Binding-site contacts:
Ligand atom C18 contacts residue PHE257 of chain 1.A at 4.5 Å (hydrophobic).
Ligand atom C15 contacts residue PHE257 of chain 1.A at 4.2 Å (hydrophobic).
Ligand atom N33 contacts residue PHE257 of chain 1.A at 3.4 Å (h-bond).
Ligand atom C30 contacts residue ARG175 of chain 1.A at 3.9 Å.
Ligand atom O49 contacts residue ARG175 of chain 1.A at 4.3 Å.
Ligand atom C30 contacts residue PHE257 of chain 1.A at 4.2 Å (hydrophobic).
Ligand atom C24 contacts residue ARG175 of chain 1.A at 4.2 Å.
Ligand atom C30 contacts residue VAL256 of chain 1.A at 4.3 Å (hydrophobic).
Ligand atom C40 contacts residue ARG259 of chain 1.A at 4.5 Å.
Ligand atom O34 contacts residue VAL256 of chain 1.A at 4.2 Å.
Ligand atom O34 contacts residue ARG175 of chain 1.A at 3.2 Å (salt-bridge).
Ligand atom C21 contacts residue PHE257 of chain 1.A at 3.5 Å (hydrophobic).
Ligand atom C36 contacts residue ARG175 of chain 1.A at 4.3 Å.
Ligand atom C21 contacts residue VAL256 of chain 1.A at 4.5 Å (hydrophobic).
Ligand atom N33 contacts residue ARG175 of chain 1.A at 4.4 Å.
Ligand atom C35 contacts residue PHE257 of chain 1.A at 3.3 Å (hydrophobic).
Ligand atom C36 contacts residue ARG259 of chain 1.A at 4.4 Å.
Ligand atom C36 contacts residue PHE257 of chain 1.A at 3.5 Å (hydrophobic).
Ligand atom C27 contacts residue PHE257 of chain 1.A at 4.1 Å (hydrophobic).

This protein binds this small molecule.
Small molecule (SMILES): CCCCCCCCCC(=O)N(CCO)C[C@@H](O)[C@@H](O)[C@@H](O)[C@@H](O)CO

Sequence of chain 1.A:
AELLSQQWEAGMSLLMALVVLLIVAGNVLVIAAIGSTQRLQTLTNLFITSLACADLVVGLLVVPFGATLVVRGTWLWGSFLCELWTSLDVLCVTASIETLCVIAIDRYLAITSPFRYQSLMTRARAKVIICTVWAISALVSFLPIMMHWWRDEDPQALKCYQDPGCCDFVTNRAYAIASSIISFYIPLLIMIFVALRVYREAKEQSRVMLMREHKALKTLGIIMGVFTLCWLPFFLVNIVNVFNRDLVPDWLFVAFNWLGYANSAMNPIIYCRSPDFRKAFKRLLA